Binding-site contacts:
Ligand atom C8 contacts residue PHE293 of chain 1.B at 3.7 Å (hydrophobic).
Ligand atom S5 contacts residue VAL213 of chain 1.B at 3.8 Å.
Ligand atom S5 contacts residue GLU289 of chain 1.B at 3.8 Å.
Ligand atom O10 contacts residue ARG248 of chain 1.B at 3.2 Å (salt-bridge).
Ligand atom C11 contacts residue PHE293 of chain 1.B at 3.9 Å (hydrophobic).
Ligand atom CL17 contacts residue THR251 of chain 1.B at 4.0 Å.
Ligand atom C15 contacts residue ILE132 of chain 1.B at 4.0 Å (hydrophobic).
Ligand atom C6 contacts residue GLN290 of chain 1.B at 3.6 Å.
Ligand atom C16 contacts residue VAL220 of chain 1.B at 3.6 Å (hydrophobic).
Ligand atom C2 contacts residue GLN290 of chain 1.B at 3.9 Å.
Ligand atom C15 contacts residue TRP208 of chain 1.B at 3.7 Å (hydrophobic).
Ligand atom CL17 contacts residue VAL220 of chain 1.B at 4.0 Å.
Ligand atom C16 contacts residue ILE132 of chain 1.B at 3.6 Å (hydrophobic).
Ligand atom C6 contacts residue VAL213 of chain 1.B at 3.9 Å (hydrophobic).
Ligand atom C7 contacts residue PHE293 of chain 1.B at 3.6 Å (hydrophobic).
Ligand atom C8 contacts residue VAL213 of chain 1.B at 3.8 Å (hydrophobic).
Ligand atom CL18 contacts residue VAL220 of chain 1.B at 4.0 Å.
Ligand atom O9 contacts residue VAL213 of chain 1.B at 4.0 Å.
Ligand atom C11 contacts residue VAL220 of chain 1.B at 4.1 Å (hydrophobic).
Ligand atom CL18 contacts residue PHE223 of chain 1.B at 3.4 Å.
Ligand atom CL17 contacts residue ARG248 of chain 1.B at 4.1 Å.
Ligand atom C12 contacts residue THR251 of chain 1.B at 3.8 Å.
Ligand atom CL17 contacts residue TYR252 of chain 1.B at 3.5 Å.
Ligand atom C2 contacts residue VAL213 of chain 1.B at 3.8 Å (hydrophobic).
Ligand atom S3 contacts residue TRP208 of chain 1.B at 3.8 Å.
Ligand atom C14 contacts residue VAL220 of chain 1.B at 3.7 Å (hydrophobic).
Ligand atom C13 contacts residue TRP208 of chain 1.B at 3.5 Å (hydrophobic).
Ligand atom C15 contacts residue VAL220 of chain 1.B at 3.6 Å (hydrophobic).
Ligand atom C13 contacts residue VAL220 of chain 1.B at 3.6 Å (hydrophobic).
Ligand atom C12 contacts residue PHE293 of chain 1.B at 3.9 Å (hydrophobic).
Ligand atom C14 contacts residue ILE132 of chain 1.B at 4.0 Å (hydrophobic).
Ligand atom O10 contacts residue GLN290 of chain 1.B at 3.7 Å.
Ligand atom CL18 contacts residue ILE132 of chain 1.B at 3.6 Å.
Ligand atom C15 contacts residue TYR205 of chain 1.B at 3.7 Å (hydrophobic).
Ligand atom C4 contacts residue PHE293 of chain 1.B at 3.9 Å (hydrophobic).
Ligand atom CL18 contacts residue TYR205 of chain 1.B at 4.1 Å.
Ligand atom C4 contacts residue VAL213 of chain 1.B at 4.1 Å (hydrophobic).
Ligand atom S3 contacts residue PRO214 of chain 1.B at 4.1 Å.
Ligand atom O9 contacts residue GLN290 of chain 1.B at 3.4 Å (h-bond).
Ligand atom C8 contacts residue GLU289 of chain 1.B at 3.8 Å.

Sequence of chain 1.B:
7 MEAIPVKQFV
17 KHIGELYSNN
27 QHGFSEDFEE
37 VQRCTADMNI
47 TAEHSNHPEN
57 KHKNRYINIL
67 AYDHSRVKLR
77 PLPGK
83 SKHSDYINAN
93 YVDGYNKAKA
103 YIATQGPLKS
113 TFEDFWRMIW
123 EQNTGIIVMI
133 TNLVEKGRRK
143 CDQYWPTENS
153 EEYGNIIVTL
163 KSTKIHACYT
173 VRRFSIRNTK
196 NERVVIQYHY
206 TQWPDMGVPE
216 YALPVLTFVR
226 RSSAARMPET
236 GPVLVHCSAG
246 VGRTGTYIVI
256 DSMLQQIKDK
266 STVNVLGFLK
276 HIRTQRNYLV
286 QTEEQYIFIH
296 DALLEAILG

The small molecule below binds the protein below.
Small molecule (SMILES): O=C(O)c1sccc1SCc1ccc(Cl)c(Cl)c1